Sequence of chain 1.B:
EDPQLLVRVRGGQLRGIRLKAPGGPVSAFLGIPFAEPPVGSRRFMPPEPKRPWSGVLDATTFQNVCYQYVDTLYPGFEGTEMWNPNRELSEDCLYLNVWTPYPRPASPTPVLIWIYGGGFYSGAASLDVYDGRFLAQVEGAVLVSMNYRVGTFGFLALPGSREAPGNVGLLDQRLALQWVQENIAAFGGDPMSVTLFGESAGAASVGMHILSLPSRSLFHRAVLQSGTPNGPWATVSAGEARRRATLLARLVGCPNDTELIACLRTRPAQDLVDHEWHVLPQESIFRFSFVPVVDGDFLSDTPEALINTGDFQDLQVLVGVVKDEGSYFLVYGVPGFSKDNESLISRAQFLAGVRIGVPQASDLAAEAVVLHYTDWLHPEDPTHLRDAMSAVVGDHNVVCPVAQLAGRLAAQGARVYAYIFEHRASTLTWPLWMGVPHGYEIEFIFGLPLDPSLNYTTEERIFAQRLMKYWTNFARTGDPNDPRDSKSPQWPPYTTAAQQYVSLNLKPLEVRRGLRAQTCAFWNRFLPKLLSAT

Binding-site contacts:
Ligand atom C36 contacts residue TRP86 of chain 1.B at 3.9 Å (hydrophobic).
Ligand atom C36 contacts residue GLY82 of chain 1.B at 3.8 Å.
Ligand atom C28 contacts residue TYR124 of chain 1.B at 3.3 Å (hydrophobic).
Ligand atom C40 contacts residue GLY121 of chain 1.B at 4.0 Å.
Ligand atom C35 contacts residue TRP439 of chain 1.B at 3.7 Å (hydrophobic).
Ligand atom C34 contacts residue TYR449 of chain 1.B at 3.4 Å (hydrophobic).
Ligand atom N7 contacts residue TRP86 of chain 1.B at 3.6 Å.
Ligand atom C35 contacts residue TYR449 of chain 1.B at 3.6 Å (hydrophobic).
Ligand atom C30 contacts residue TRP86 of chain 1.B at 3.4 Å (hydrophobic).
Ligand atom C29 contacts residue TYR337 of chain 1.B at 3.3 Å (hydrophobic).
Ligand atom N20 contacts residue ACT1 of chain 1.G at 2.8 Å (h-bond).
Ligand atom C42 contacts residue GLU202 of chain 1.B at 3.3 Å.
Ligand atom C41 contacts residue GLY120 of chain 1.B at 3.5 Å.
Ligand atom C36 contacts residue TYR337 of chain 1.B at 3.1 Å (hydrophobic).
Ligand atom C42 contacts residue TYR133 of chain 1.B at 4.0 Å (hydrophobic).
Ligand atom C32 contacts residue TYR337 of chain 1.B at 3.5 Å (hydrophobic).
Ligand atom N18 contacts residue ACT1 of chain 1.G at 3.2 Å (h-bond).
Ligand atom C37 contacts residue TRP86 of chain 1.B at 3.9 Å (hydrophobic).
Ligand atom C34 contacts residue TRP86 of chain 1.B at 3.8 Å (hydrophobic).
Ligand atom C33 contacts residue HIS447 of chain 1.B at 3.4 Å.
Ligand atom C36 contacts residue TRP439 of chain 1.B at 3.3 Å (hydrophobic).
Ligand atom C35 contacts residue TYR337 of chain 1.B at 3.6 Å (hydrophobic).
Ligand atom N20 contacts residue PHE297 of chain 1.B at 3.7 Å.
Ligand atom C31 contacts residue TRP86 of chain 1.B at 3.4 Å (hydrophobic).
Ligand atom N19 contacts residue TYR124 of chain 1.B at 3.3 Å (h-bond).
Ligand atom C41 contacts residue GLY121 of chain 1.B at 3.3 Å.
Ligand atom C41 contacts residue ACT1 of chain 1.G at 3.4 Å.
Ligand atom C37 contacts residue HIS447 of chain 1.B at 4.0 Å.
Ligand atom C40 contacts residue ACT1 of chain 1.G at 4.0 Å.
Ligand atom N8 contacts residue HIS447 of chain 1.B at 2.9 Å (h-bond).
Ligand atom C33 contacts residue TRP86 of chain 1.B at 3.5 Å (hydrophobic).
Ligand atom C42 contacts residue TRP86 of chain 1.B at 3.8 Å (hydrophobic).
Ligand atom C38 contacts residue GLU202 of chain 1.B at 3.4 Å.
Ligand atom N20 contacts residue PHE338 of chain 1.B at 3.4 Å.
Ligand atom C39 contacts residue TRP86 of chain 1.B at 3.7 Å (hydrophobic).
Ligand atom N18 contacts residue TYR124 of chain 1.B at 3.8 Å.
Ligand atom N19 contacts residue ACT1 of chain 1.G at 3.2 Å (h-bond).
Ligand atom C34 contacts residue HIS447 of chain 1.B at 3.1 Å.
Ligand atom N8 contacts residue TRP86 of chain 1.B at 3.7 Å.
Ligand atom C32 contacts residue TRP86 of chain 1.B at 3.5 Å (hydrophobic).

The protein below binds the small molecule below.
Small molecule (SMILES): [N-]=[N+]=NCCNc1c2c(nc3ccccc13)CCCC2